This protein binds this small molecule.
Small molecule (SMILES): CC(=O)N[C@@H]1[C@@H](O)[C@H](O)[C@@H](CO)O[C@H]1O

Binding-site contacts:
Ligand atom O7 contacts residue ASN181 of chain 1.A at 4.5 Å.
Ligand atom O5 contacts residue THR183 of chain 1.A at 4.0 Å.
Ligand atom O5 contacts residue GLU202 of chain 1.A at 3.7 Å.
Ligand atom O5 contacts residue ASN181 of chain 1.A at 2.4 Å (h-bond).
Ligand atom C6 contacts residue GLU202 of chain 1.A at 3.6 Å.
Ligand atom C5 contacts residue GLU202 of chain 1.A at 4.3 Å.
Ligand atom C5 contacts residue ASN307 of chain 1.A at 4.3 Å.
Ligand atom C2 contacts residue ASN181 of chain 1.A at 2.5 Å.
Ligand atom C5 contacts residue THR183 of chain 1.A at 4.1 Å.
Ligand atom C4 contacts residue ASN181 of chain 1.A at 4.2 Å.
Ligand atom O6 contacts residue TYR200 of chain 1.A at 3.6 Å (h-bond).
Ligand atom C6 contacts residue TYR200 of chain 1.A at 3.6 Å (hydrophobic).
Ligand atom C5 contacts residue ASN181 of chain 1.A at 3.7 Å.
Ligand atom C3 contacts residue ASN181 of chain 1.A at 3.8 Å.
Ligand atom C1 contacts residue ASN181 of chain 1.A at 1.4 Å.
Ligand atom C7 contacts residue ASN181 of chain 1.A at 3.9 Å.
Ligand atom C6 contacts residue THR183 of chain 1.A at 4.1 Å.
Ligand atom O5 contacts residue ASN307 of chain 1.A at 4.2 Å.
Ligand atom N2 contacts residue ASN181 of chain 1.A at 2.9 Å (h-bond).
Ligand atom C1 contacts residue ASN307 of chain 1.A at 4.0 Å.
Ligand atom O6 contacts residue GLU202 of chain 1.A at 2.6 Å (salt-bridge).

Sequence of chain 1.A:
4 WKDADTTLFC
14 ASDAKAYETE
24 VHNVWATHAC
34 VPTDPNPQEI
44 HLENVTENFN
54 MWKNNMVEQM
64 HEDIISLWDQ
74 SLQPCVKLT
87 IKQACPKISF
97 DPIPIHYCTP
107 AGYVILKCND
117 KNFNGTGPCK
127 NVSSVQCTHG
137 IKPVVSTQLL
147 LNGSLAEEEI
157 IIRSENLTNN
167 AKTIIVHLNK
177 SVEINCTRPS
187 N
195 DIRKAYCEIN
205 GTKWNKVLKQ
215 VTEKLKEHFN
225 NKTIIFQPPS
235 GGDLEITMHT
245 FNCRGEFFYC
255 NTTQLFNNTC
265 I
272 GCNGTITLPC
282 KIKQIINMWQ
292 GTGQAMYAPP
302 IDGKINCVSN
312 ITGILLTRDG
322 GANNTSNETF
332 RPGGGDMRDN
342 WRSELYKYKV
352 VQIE